Sequence of chain 1.O:
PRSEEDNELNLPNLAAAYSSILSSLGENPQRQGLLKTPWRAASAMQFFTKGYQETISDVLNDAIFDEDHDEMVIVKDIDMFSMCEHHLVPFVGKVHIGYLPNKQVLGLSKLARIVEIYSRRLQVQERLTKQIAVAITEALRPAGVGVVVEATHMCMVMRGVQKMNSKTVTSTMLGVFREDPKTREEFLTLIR

Binding-site contacts:
Ligand atom O2 contacts residue LYS126 of chain 1.O at 2.8 Å (salt-bridge).
Ligand atom O4 contacts residue ARG56 of chain 1.Q at 3.4 Å.
Ligand atom O9 contacts residue LYS126 of chain 1.O at 2.9 Å (salt-bridge).
Ligand atom C4 contacts residue HIS102 of chain 1.N at 3.3 Å.
Ligand atom O13 contacts residue VAL140 of chain 1.N at 3.2 Å.
Ligand atom O contacts residue PHE81 of chain 1.O at 3.3 Å.
Ligand atom C8 contacts residue SER125 of chain 1.O at 3.3 Å.
Ligand atom O11 contacts residue GLY123 of chain 1.O at 3.5 Å.
Ligand atom O10 contacts residue ARG129 of chain 1.O at 2.8 Å (salt-bridge).
Ligand atom O12 contacts residue SER125 of chain 1.O at 3.0 Å (h-bond).
Ligand atom C10 contacts residue LEU124 of chain 1.O at 3.5 Å (hydrophobic).
Ligand atom N contacts residue GLU142 of chain 1.N at 2.8 Å (salt-bridge).
Ligand atom C7 contacts residue ARG56 of chain 1.Q at 3.5 Å.
Ligand atom O5 contacts residue ARG175 of chain 1.N at 3.4 Å (salt-bridge).
Ligand atom O7 contacts residue LYS126 of chain 1.O at 3.4 Å (salt-bridge).
Ligand atom N1 contacts residue GLY123 of chain 1.O at 3.5 Å.
Ligand atom O8 contacts residue ARG175 of chain 1.N at 2.9 Å (salt-bridge).
Ligand atom O10 contacts residue ARG175 of chain 1.N at 2.8 Å (salt-bridge).
Ligand atom N2 contacts residue HIS102 of chain 1.N at 3.5 Å.
Ligand atom O5 contacts residue HIS103 of chain 1.N at 2.6 Å (h-bond).
Ligand atom C3 contacts residue CYS100 of chain 1.N at 3.5 Å (hydrophobic).
Ligand atom C10 contacts residue VAL140 of chain 1.N at 3.6 Å (hydrophobic).
Ligand atom P2 contacts residue SER125 of chain 1.O at 3.4 Å.
Ligand atom O11 contacts residue SER125 of chain 1.O at 2.6 Å (h-bond).
Ligand atom N3 contacts residue LEU124 of chain 1.O at 3.5 Å.
Ligand atom C contacts residue GLU142 of chain 1.N at 3.5 Å.
Ligand atom O3 contacts residue ARG56 of chain 1.Q at 3.3 Å (salt-bridge).
Ligand atom O9 contacts residue ARG129 of chain 1.O at 2.8 Å (salt-bridge).
Ligand atom O8 contacts residue SER125 of chain 1.O at 3.4 Å (h-bond).
Ligand atom O2 contacts residue ASN77 of chain 1.O at 2.8 Å (h-bond).
Ligand atom N contacts residue LEU122 of chain 1.O at 3.1 Å (h-bond).
Ligand atom O13 contacts residue HIS169 of chain 1.N at 3.6 Å.
Ligand atom O12 contacts residue LEU124 of chain 1.O at 3.6 Å (h-bond).
Ligand atom N1 contacts residue LEU124 of chain 1.O at 3.3 Å (h-bond).
Ligand atom N contacts residue VAL121 of chain 1.O at 3.6 Å.
Ligand atom O13 contacts residue GLN141 of chain 1.N at 2.8 Å (h-bond).
Ligand atom N3 contacts residue GLU142 of chain 1.N at 2.8 Å (salt-bridge).
Ligand atom O9 contacts residue SER125 of chain 1.O at 2.5 Å (h-bond).
Ligand atom C contacts residue LEU124 of chain 1.O at 3.5 Å (hydrophobic).
Ligand atom O11 contacts residue LYS126 of chain 1.O at 3.4 Å.

Sequence of chain 1.Q:
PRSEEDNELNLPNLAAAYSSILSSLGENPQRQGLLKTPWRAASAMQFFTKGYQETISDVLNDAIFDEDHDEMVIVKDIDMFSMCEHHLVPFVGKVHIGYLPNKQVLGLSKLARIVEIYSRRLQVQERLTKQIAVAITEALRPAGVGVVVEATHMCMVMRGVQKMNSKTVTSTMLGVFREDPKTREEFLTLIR

Sequence of chain 1.N:
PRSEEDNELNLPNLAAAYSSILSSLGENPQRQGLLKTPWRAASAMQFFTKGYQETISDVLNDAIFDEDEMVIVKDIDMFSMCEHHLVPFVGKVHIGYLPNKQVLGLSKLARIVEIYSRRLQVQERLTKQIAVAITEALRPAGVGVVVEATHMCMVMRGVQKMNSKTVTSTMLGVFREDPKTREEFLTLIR

The small molecule below binds the protein below.
Small molecule (SMILES): Nc1nc2c(ccn2[C@@H]2O[C@H](COP(=O)(O)OP(=O)(O)OP(=O)(O)O)[C@@H](O)[C@H]2O)c(=O)[nH]1